Binding-site contacts:
Ligand atom C5 contacts residue TYR10 of chain 1.D at 3.6 Å (hydrophobic).
Ligand atom P contacts residue 3GP1 of chain 1.AA at 1.6 Å.
Ligand atom N3 contacts residue PRO89 of chain 1.D at 3.7 Å.
Ligand atom N6 contacts residue LEU13 of chain 1.D at 3.5 Å.
Ligand atom C4 contacts residue ALA87 of chain 1.D at 3.3 Å (hydrophobic).
Ligand atom C1' contacts residue ALA87 of chain 1.D at 3.7 Å (hydrophobic).
Ligand atom O3P contacts residue LYS25 of chain 1.C at 3.2 Å (salt-bridge).
Ligand atom O3' contacts residue MET80 of chain 1.C at 3.8 Å.
Ligand atom C2 contacts residue ALA87 of chain 1.D at 3.5 Å (hydrophobic).
Ligand atom O2' contacts residue PRO89 of chain 1.D at 3.2 Å.
Ligand atom O5' contacts residue TYR10 of chain 1.C at 3.2 Å (h-bond).
Ligand atom C5' contacts residue ILE83 of chain 1.D at 3.8 Å (hydrophobic).
Ligand atom C8 contacts residue TYR10 of chain 1.C at 3.4 Å (hydrophobic).
Ligand atom N1 contacts residue TYR10 of chain 1.D at 3.5 Å.
Ligand atom O4' contacts residue ILE83 of chain 1.D at 3.4 Å.
Ligand atom P contacts residue TYR10 of chain 1.D at 3.6 Å.
Ligand atom N7 contacts residue TYR10 of chain 1.D at 3.4 Å.
Ligand atom C6 contacts residue TYR10 of chain 1.D at 3.5 Å (hydrophobic).
Ligand atom O2P contacts residue 3GP1 of chain 1.AA at 2.5 Å (h-bond).
Ligand atom N6 contacts residue TYR10 of chain 1.D at 3.5 Å.
Ligand atom N6 contacts residue HIS4 of chain 1.C at 3.8 Å.
Ligand atom N7 contacts residue TYR10 of chain 1.C at 3.8 Å.
Ligand atom O3P contacts residue 3GP1 of chain 1.AA at 2.5 Å (h-bond).
Ligand atom O3P contacts residue TYR10 of chain 1.D at 2.7 Å (h-bond).
Ligand atom C3' contacts residue 3GP1 of chain 1.AA at 3.1 Å.
Ligand atom O3' contacts residue 3GP1 of chain 1.AA at 2.5 Å (h-bond).
Ligand atom O2' contacts residue ARG84 of chain 1.D at 3.6 Å.
Ligand atom O5' contacts residue ILE83 of chain 1.D at 3.5 Å.
Ligand atom C2 contacts residue TYR10 of chain 1.D at 3.8 Å (hydrophobic).
Ligand atom O5' contacts residue 3GP1 of chain 1.AA at 1.6 Å.
Ligand atom N1 contacts residue ARG11 of chain 1.D at 2.9 Å (salt-bridge).
Ligand atom N9 contacts residue ALA87 of chain 1.D at 3.5 Å.
Ligand atom C6 contacts residue LEU13 of chain 1.D at 3.6 Å (hydrophobic).
Ligand atom O2P contacts residue ILE83 of chain 1.C at 3.6 Å.
Ligand atom C5' contacts residue 3GP1 of chain 1.AA at 2.6 Å.
Ligand atom C2 contacts residue ARG11 of chain 1.D at 3.5 Å.
Ligand atom C5' contacts residue MET80 of chain 1.D at 3.5 Å (hydrophobic).
Ligand atom N6 contacts residue ARG11 of chain 1.D at 3.6 Å.
Ligand atom N3 contacts residue ALA87 of chain 1.D at 3.1 Å.
Ligand atom O2P contacts residue MET80 of chain 1.C at 3.1 Å.

Sequence of chain 1.D:
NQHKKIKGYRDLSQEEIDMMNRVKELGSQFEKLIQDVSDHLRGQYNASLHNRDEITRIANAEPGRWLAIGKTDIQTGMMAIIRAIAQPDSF

The protein below binds the small molecule below.
Small molecule (SMILES): Nc1ncnc2c1ncn2[C@@H]1O[C@H](CO)[C@@H](OP(=O)(O)O)[C@H]1O

Sequence of chain 1.C:
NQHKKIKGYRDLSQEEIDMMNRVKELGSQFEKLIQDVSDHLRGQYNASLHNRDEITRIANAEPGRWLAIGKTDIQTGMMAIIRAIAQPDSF